Binding-site contacts:
Ligand atom C7 contacts residue ALA63 of chain 1.B at 4.4 Å (hydrophobic).
Ligand atom C3 contacts residue ASN81 of chain 1.B at 3.6 Å.
Ligand atom C2 contacts residue ASN81 of chain 1.B at 2.2 Å.
Ligand atom O5 contacts residue ASN81 of chain 1.B at 2.4 Å (h-bond).
Ligand atom O3 contacts residue ASP64 of chain 1.B at 4.2 Å.
Ligand atom C1 contacts residue ASN81 of chain 1.B at 1.4 Å.
Ligand atom O7 contacts residue ASN81 of chain 1.B at 3.8 Å.
Ligand atom C8 contacts residue ASP64 of chain 1.B at 4.2 Å.
Ligand atom C7 contacts residue ASP64 of chain 1.B at 4.1 Å.
Ligand atom O7 contacts residue LEU62 of chain 1.B at 4.3 Å.
Ligand atom N2 contacts residue ASN81 of chain 1.B at 2.8 Å (h-bond).
Ligand atom C4 contacts residue ASN81 of chain 1.B at 4.1 Å.
Ligand atom O7 contacts residue ALA63 of chain 1.B at 3.5 Å.
Ligand atom C7 contacts residue ASN81 of chain 1.B at 3.6 Å.
Ligand atom C5 contacts residue ASN81 of chain 1.B at 3.7 Å.
Ligand atom O7 contacts residue ASP64 of chain 1.B at 3.2 Å (salt-bridge).

Sequence of chain 1.B:
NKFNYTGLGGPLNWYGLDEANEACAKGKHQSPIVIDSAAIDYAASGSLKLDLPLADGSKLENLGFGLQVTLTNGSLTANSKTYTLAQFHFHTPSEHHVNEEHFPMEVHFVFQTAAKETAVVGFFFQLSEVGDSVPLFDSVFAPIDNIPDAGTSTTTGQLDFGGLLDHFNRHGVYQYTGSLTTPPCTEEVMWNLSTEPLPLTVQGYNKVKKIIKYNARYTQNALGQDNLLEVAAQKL

The small molecule below binds the protein below.
Small molecule (SMILES): CC(=O)N[C@@H]1[C@@H](O)[C@H](O)[C@@H](CO)O[C@H]1O